Sequence of chain 1.A:
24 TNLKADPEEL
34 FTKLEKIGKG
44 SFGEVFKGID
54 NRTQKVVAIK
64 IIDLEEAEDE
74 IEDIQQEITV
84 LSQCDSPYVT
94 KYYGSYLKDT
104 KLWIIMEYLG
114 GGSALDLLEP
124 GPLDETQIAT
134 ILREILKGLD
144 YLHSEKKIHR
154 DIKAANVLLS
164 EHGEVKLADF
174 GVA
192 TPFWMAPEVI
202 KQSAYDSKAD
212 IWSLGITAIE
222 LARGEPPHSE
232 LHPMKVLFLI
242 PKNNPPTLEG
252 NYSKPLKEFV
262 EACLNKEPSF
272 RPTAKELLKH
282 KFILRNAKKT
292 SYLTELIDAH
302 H

Binding-site contacts:
Ligand atom N3 contacts residue LYS63 of chain 1.A at 2.9 Å (salt-bridge).
Ligand atom C2 contacts residue ALA61 of chain 1.A at 3.4 Å (hydrophobic).
Ligand atom C13 contacts residue ILE107 of chain 1.A at 3.6 Å (hydrophobic).
Ligand atom O2 contacts residue LEU161 of chain 1.A at 3.6 Å.
Ligand atom N5 contacts residue ASP172 of chain 1.A at 3.2 Å (salt-bridge).
Ligand atom O1 contacts residue VAL48 of chain 1.A at 3.2 Å.
Ligand atom C15 contacts residue GLU80 of chain 1.A at 3.6 Å.
Ligand atom C14 contacts residue GLU80 of chain 1.A at 3.5 Å.
Ligand atom C16 contacts residue GLU80 of chain 1.A at 3.5 Å.
Ligand atom O contacts residue MET109 of chain 1.A at 3.4 Å (h-bond).
Ligand atom N2 contacts residue LEU161 of chain 1.A at 3.7 Å.
Ligand atom C4 contacts residue ALA61 of chain 1.A at 3.5 Å (hydrophobic).
Ligand atom C18 contacts residue LYS63 of chain 1.A at 3.4 Å.
Ligand atom C23 contacts residue ASP172 of chain 1.A at 3.4 Å.
Ligand atom C5 contacts residue ALA61 of chain 1.A at 3.6 Å (hydrophobic).
Ligand atom C15 contacts residue ILE77 of chain 1.A at 3.7 Å (hydrophobic).
Ligand atom C14 contacts residue ILE81 of chain 1.A at 3.3 Å (hydrophobic).
Ligand atom CL contacts residue LYS63 of chain 1.A at 3.6 Å.
Ligand atom C23 contacts residue ALA158 of chain 1.A at 3.3 Å (hydrophobic).
Ligand atom C13 contacts residue TYR95 of chain 1.A at 3.6 Å (hydrophobic).
Ligand atom CL contacts residue ALA61 of chain 1.A at 3.6 Å.
Ligand atom O contacts residue ILE107 of chain 1.A at 3.4 Å.
Ligand atom C17 contacts residue PHE45 of chain 1.A at 3.3 Å (hydrophobic).
Ligand atom C18 contacts residue GLU80 of chain 1.A at 3.4 Å.
Ligand atom C18 contacts residue ASP172 of chain 1.A at 3.3 Å.
Ligand atom C4 contacts residue LEU161 of chain 1.A at 3.7 Å (hydrophobic).
Ligand atom N1 contacts residue LEU112 of chain 1.A at 3.1 Å (h-bond).
Ligand atom C2 contacts residue GLU110 of chain 1.A at 3.1 Å.
Ligand atom C contacts residue LEU112 of chain 1.A at 3.4 Å (hydrophobic).
Ligand atom C3 contacts residue LEU161 of chain 1.A at 3.6 Å (hydrophobic).
Ligand atom N contacts residue LEU112 of chain 1.A at 2.8 Å (h-bond).
Ligand atom C10 contacts residue LYS63 of chain 1.A at 3.4 Å.
Ligand atom C11 contacts residue LYS63 of chain 1.A at 3.7 Å.
Ligand atom C24 contacts residue ALA158 of chain 1.A at 3.3 Å (hydrophobic).
Ligand atom N5 contacts residue ALA158 of chain 1.A at 2.8 Å (h-bond).
Ligand atom N5 contacts residue ASN159 of chain 1.A at 3.3 Å (h-bond).
Ligand atom C11 contacts residue GLU80 of chain 1.A at 3.5 Å.
Ligand atom C24 contacts residue ASP172 of chain 1.A at 3.6 Å.
Ligand atom C19 contacts residue ASP172 of chain 1.A at 3.3 Å.
Ligand atom C12 contacts residue GLU80 of chain 1.A at 3.7 Å.

The protein below binds the small molecule below.
Small molecule (SMILES): CNc1ncc2cc(-c3ccc(-c4nc(C)ccc4OC)cc3Cl)c(=O)n(CC3OCC(N)CO3)c2n1